Sequence of chain 1.B:
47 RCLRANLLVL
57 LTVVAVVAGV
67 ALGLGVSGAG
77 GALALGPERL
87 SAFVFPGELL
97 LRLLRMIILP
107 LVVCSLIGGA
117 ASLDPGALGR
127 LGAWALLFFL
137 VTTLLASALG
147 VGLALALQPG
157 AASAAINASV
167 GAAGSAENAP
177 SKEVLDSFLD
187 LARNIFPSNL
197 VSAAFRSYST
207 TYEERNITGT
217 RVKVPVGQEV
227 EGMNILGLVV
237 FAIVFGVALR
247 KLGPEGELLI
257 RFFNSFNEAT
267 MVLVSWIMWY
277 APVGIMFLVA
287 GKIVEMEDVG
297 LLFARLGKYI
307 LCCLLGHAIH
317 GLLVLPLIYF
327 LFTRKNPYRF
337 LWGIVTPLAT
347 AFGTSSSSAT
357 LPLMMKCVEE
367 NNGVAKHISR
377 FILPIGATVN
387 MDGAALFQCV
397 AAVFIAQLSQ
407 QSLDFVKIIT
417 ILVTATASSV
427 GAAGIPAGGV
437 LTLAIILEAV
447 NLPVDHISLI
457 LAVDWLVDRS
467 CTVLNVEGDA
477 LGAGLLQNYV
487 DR

Binding-site contacts:
Ligand atom C15 contacts residue MET387 of chain 1.B at 3.7 Å (hydrophobic).
Ligand atom C22 contacts residue SER354 of chain 1.B at 3.5 Å.
Ligand atom C22 contacts residue SER353 of chain 1.B at 3.7 Å.
Ligand atom C03 contacts residue ASP464 of chain 1.B at 3.7 Å.
Ligand atom C15 contacts residue ALA429 of chain 1.B at 3.2 Å (hydrophobic).
Ligand atom C22 contacts residue ALA383 of chain 1.B at 3.6 Å (hydrophobic).
Ligand atom O08 contacts residue THR468 of chain 1.B at 3.1 Å (h-bond).
Ligand atom C21 contacts residue LEU357 of chain 1.B at 3.9 Å (hydrophobic).
Ligand atom C10 contacts residue ALA428 of chain 1.B at 3.9 Å (hydrophobic).
Ligand atom C17 contacts residue SER354 of chain 1.B at 3.5 Å.
Ligand atom C20 contacts residue ILE231 of chain 1.B at 3.9 Å (hydrophobic).
Ligand atom C18 contacts residue ILE231 of chain 1.B at 4.0 Å (hydrophobic).
Ligand atom C05 contacts residue THR468 of chain 1.B at 3.9 Å.
Ligand atom C21 contacts residue ALA383 of chain 1.B at 3.4 Å (hydrophobic).
Ligand atom C14 contacts residue SER354 of chain 1.B at 3.8 Å.
Ligand atom C13 contacts residue SER354 of chain 1.B at 3.3 Å.
Ligand atom C05 contacts residue ASP464 of chain 1.B at 3.0 Å.
Ligand atom O08 contacts residue CYS467 of chain 1.B at 3.4 Å (h-bond).
Ligand atom C06 contacts residue ASN471 of chain 1.B at 3.8 Å.
Ligand atom O08 contacts residue ASN471 of chain 1.B at 2.6 Å (h-bond).
Ligand atom C19 contacts residue SER354 of chain 1.B at 3.8 Å.
Ligand atom C21 contacts residue SER353 of chain 1.B at 3.9 Å.
Ligand atom O23 contacts residue ILE431 of chain 1.B at 3.3 Å (h-bond).
Ligand atom C18 contacts residue SER354 of chain 1.B at 3.4 Å.
Ligand atom C19 contacts residue ILE104 of chain 1.B at 3.5 Å (hydrophobic).
Ligand atom O07 contacts residue THR468 of chain 1.B at 3.3 Å (h-bond).
Ligand atom O07 contacts residue SER352 of chain 1.B at 3.5 Å.
Ligand atom O23 contacts residue ALA428 of chain 1.B at 3.6 Å.
Ligand atom C21 contacts residue SER354 of chain 1.B at 3.7 Å.
Ligand atom O23 contacts residue PRO432 of chain 1.B at 3.5 Å.
Ligand atom C16 contacts residue MET387 of chain 1.B at 3.5 Å (hydrophobic).
Ligand atom C19 contacts residue ILE231 of chain 1.B at 3.7 Å (hydrophobic).
Ligand atom N04 contacts residue SER351 of chain 1.B at 3.6 Å (h-bond).
Ligand atom N04 contacts residue ASP464 of chain 1.B at 2.5 Å (salt-bridge).
Ligand atom C20 contacts residue SER354 of chain 1.B at 3.9 Å.
Ligand atom C01 contacts residue ASP464 of chain 1.B at 3.5 Å.
Ligand atom O07 contacts residue SER353 of chain 1.B at 3.0 Å (h-bond).
Ligand atom C11 contacts residue MET387 of chain 1.B at 3.9 Å (hydrophobic).
Ligand atom C06 contacts residue THR468 of chain 1.B at 3.1 Å.
Ligand atom C16 contacts residue ALA429 of chain 1.B at 3.1 Å (hydrophobic).

This protein binds this small molecule.
Small molecule (SMILES): O=C(O[C@@H]1CN[C@H](C(=O)O)C1)c1ccc(-c2ccccc2)cc1